This small molecule binds to this protein.
Small molecule (SMILES): CC(C)C[C@H](N)C(=O)N[C@@H](CCC(N)=O)C(=O)N[C@@H](CCCN=C(N)N)C(=O)N[C@@H](Cc1ccc(OP(=O)(O)O)cc1)C(=O)N[C@H](C=O)CO

Sequence of chain 1.G:
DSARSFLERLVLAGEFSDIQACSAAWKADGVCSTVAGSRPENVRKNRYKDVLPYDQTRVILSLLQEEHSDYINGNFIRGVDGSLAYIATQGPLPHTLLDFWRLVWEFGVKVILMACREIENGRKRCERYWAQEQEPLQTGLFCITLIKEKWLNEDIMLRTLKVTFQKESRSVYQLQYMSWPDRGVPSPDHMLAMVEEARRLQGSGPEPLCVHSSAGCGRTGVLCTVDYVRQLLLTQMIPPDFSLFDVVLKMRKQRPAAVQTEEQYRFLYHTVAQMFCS

Binding-site contacts:
Ligand atom N contacts residue ASP59 of chain 1.G at 3.0 Å (salt-bridge).
Ligand atom O2P contacts residue GLY229 of chain 1.G at 3.2 Å (h-bond).
Ligand atom O3P contacts residue ARG230 of chain 1.G at 2.8 Å (salt-bridge).
Ligand atom CA contacts residue ASP59 of chain 1.G at 3.5 Å.
Ligand atom O3P contacts residue SER225 of chain 1.G at 3.1 Å (h-bond).
Ligand atom O contacts residue ARG193 of chain 1.G at 3.2 Å (salt-bridge).
Ligand atom CG contacts residue ARG133 of chain 1.G at 3.2 Å.
Ligand atom O3P contacts residue ASP192 of chain 1.G at 3.4 Å (salt-bridge).
Ligand atom O contacts residue LYS58 of chain 1.G at 3.0 Å (salt-bridge).
Ligand atom CE1 contacts residue ASP192 of chain 1.G at 3.6 Å.
Ligand atom P contacts residue SER224 of chain 1.G at 3.5 Å.
Ligand atom CG contacts residue ALA226 of chain 1.G at 3.4 Å (hydrophobic).
Ligand atom O1P contacts residue ASP192 of chain 1.G at 3.5 Å (salt-bridge).
Ligand atom C contacts residue ASP59 of chain 1.G at 3.5 Å.
Ligand atom CD1 contacts residue ARG133 of chain 1.G at 3.4 Å.
Ligand atom O1P contacts residue ARG230 of chain 1.G at 2.8 Å (salt-bridge).
Ligand atom OH contacts residue GLN271 of chain 1.G at 3.4 Å (h-bond).
Ligand atom O2P contacts residue SER224 of chain 1.G at 2.9 Å (h-bond).
Ligand atom CE2 contacts residue ALA226 of chain 1.G at 3.4 Å (hydrophobic).
Ligand atom OH contacts residue ASP192 of chain 1.G at 3.0 Å (salt-bridge).
Ligand atom CD1 contacts residue TYR57 of chain 1.G at 3.5 Å (hydrophobic).
Ligand atom CA contacts residue ARG133 of chain 1.G at 3.3 Å.
Ligand atom O contacts residue TYR57 of chain 1.G at 3.6 Å.
Ligand atom N contacts residue ARG133 of chain 1.G at 3.0 Å (salt-bridge).
Ligand atom O3P contacts residue ALA226 of chain 1.G at 3.2 Å (h-bond).
Ligand atom N contacts residue ASP59 of chain 1.G at 2.9 Å (salt-bridge).
Ligand atom CE2 contacts residue GLN271 of chain 1.G at 3.2 Å.
Ligand atom CD2 contacts residue ALA226 of chain 1.G at 3.3 Å (hydrophobic).
Ligand atom CE1 contacts residue ALA226 of chain 1.G at 3.5 Å (hydrophobic).
Ligand atom O2P contacts residue GLY227 of chain 1.G at 3.4 Å (h-bond).
Ligand atom CD1 contacts residue ALA226 of chain 1.G at 3.4 Å (hydrophobic).
Ligand atom O3P contacts residue SER224 of chain 1.G at 3.5 Å (h-bond).
Ligand atom CB contacts residue TYR57 of chain 1.G at 3.6 Å (hydrophobic).
Ligand atom CZ contacts residue ALA226 of chain 1.G at 3.5 Å (hydrophobic).
Ligand atom CB contacts residue GLN271 of chain 1.G at 3.2 Å.
Ligand atom N contacts residue TYR57 of chain 1.G at 3.4 Å.
Ligand atom P contacts residue ASP192 of chain 1.G at 3.5 Å.
Ligand atom O2P contacts residue CYS228 of chain 1.G at 2.9 Å (h-bond).
Ligand atom CZ contacts residue ASP192 of chain 1.G at 3.6 Å.
Ligand atom O contacts residue TYR57 of chain 1.G at 3.5 Å.